Binding-site contacts:
Ligand atom C69 contacts residue PHE154 of chain 2.A at 3.4 Å (hydrophobic).
Ligand atom C66 contacts residue PHE154 of chain 2.A at 3.2 Å (hydrophobic).
Ligand atom C67 contacts residue PHE154 of chain 2.A at 3.9 Å (hydrophobic).
Ligand atom C71 contacts residue PHE154 of chain 2.A at 3.6 Å (hydrophobic).
Ligand atom O82 contacts residue PHE154 of chain 2.A at 4.0 Å.
Ligand atom C62 contacts residue PHE154 of chain 2.A at 4.2 Å (hydrophobic).
Ligand atom O79 contacts residue PHE154 of chain 2.A at 3.3 Å.
Ligand atom S75 contacts residue PHE154 of chain 2.A at 4.3 Å.
Ligand atom O81 contacts residue PHE154 of chain 2.A at 4.3 Å.
Ligand atom C61 contacts residue PHE154 of chain 2.A at 4.3 Å (hydrophobic).
Ligand atom C72 contacts residue PHE154 of chain 2.A at 3.8 Å (hydrophobic).
Ligand atom S73 contacts residue PHE154 of chain 2.A at 4.1 Å.
Ligand atom O82 contacts residue PRO155 of chain 2.A at 4.3 Å.
Ligand atom C65 contacts residue PHE154 of chain 2.A at 3.6 Å (hydrophobic).
Ligand atom C70 contacts residue PHE154 of chain 2.A at 3.8 Å (hydrophobic).
Ligand atom C68 contacts residue PHE154 of chain 2.A at 3.3 Å (hydrophobic).
Ligand atom C76 contacts residue PHE154 of chain 2.A at 4.0 Å (hydrophobic).
Ligand atom C74 contacts residue PHE154 of chain 2.A at 3.8 Å (hydrophobic).
Ligand atom N63 contacts residue PHE154 of chain 2.A at 3.7 Å.

A small-molecule ligand and the protein it binds are described below.
Small molecule (SMILES): Cc1ccc(C(=O)Nc2ccc(S(=O)(=O)O)c3cc(S(=O)(=O)O)cc(S(=O)(=O)O)c23)cc1NC(=O)c1cccc(NC(=O)Nc2cccc(C(=O)Nc3cc(C(=O)Nc4ccc(S(=O)(=O)O)c5cc(S(=O)(=O)O)cc(S(=O)(=O)O)c45)ccc3C)c2)c1

Sequence of chain 2.A:
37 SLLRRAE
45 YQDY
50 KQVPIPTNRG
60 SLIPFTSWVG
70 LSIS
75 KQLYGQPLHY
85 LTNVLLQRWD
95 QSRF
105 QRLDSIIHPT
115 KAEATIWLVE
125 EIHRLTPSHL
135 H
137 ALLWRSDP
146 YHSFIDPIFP